Sequence of chain 1.A:
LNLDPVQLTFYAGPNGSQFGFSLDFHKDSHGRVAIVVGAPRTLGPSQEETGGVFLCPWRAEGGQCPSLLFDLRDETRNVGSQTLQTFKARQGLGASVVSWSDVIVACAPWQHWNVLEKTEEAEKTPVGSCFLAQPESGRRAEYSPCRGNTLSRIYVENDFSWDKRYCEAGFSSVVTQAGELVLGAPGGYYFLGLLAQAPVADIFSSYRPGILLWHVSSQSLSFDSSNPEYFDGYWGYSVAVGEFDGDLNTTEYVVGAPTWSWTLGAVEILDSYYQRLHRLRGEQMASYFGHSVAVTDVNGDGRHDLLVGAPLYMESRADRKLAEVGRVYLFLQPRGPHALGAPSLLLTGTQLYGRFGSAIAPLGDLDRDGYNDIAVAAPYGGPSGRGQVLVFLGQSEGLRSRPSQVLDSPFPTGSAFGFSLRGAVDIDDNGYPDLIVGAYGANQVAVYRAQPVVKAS

The small molecule below binds the protein below.
Small molecule (SMILES): CC(=O)N[C@H]1[C@H](O[C@H]2[C@H](O)[C@@H](NC(C)=O)CO[C@@H]2CO)O[C@H](CO)[C@@H](O[C@@H]2O[C@H](CO[C@H]3O[C@H](CO)[C@@H](O)[C@H](O)[C@@H]3O)[C@@H](O)[C@H](O[C@H]3O[C@H](CO)[C@@H](O)[C@H](O)[C@@H]3O)[C@@H]2O)[C@@H]1O

Binding-site contacts:
Ligand atom O5 contacts residue ASN320 of chain 1.B at 2.3 Å (h-bond).
Ligand atom O6 contacts residue ARG281 of chain 1.A at 3.2 Å (salt-bridge).
Ligand atom O7 contacts residue TRP262 of chain 1.A at 4.2 Å.
Ligand atom C8 contacts residue LEU317 of chain 1.B at 3.8 Å (hydrophobic).
Ligand atom C7 contacts residue ASN320 of chain 1.B at 3.2 Å.
Ligand atom C8 contacts residue ASN316 of chain 1.B at 4.2 Å.
Ligand atom C6 contacts residue ARG281 of chain 1.A at 3.6 Å.
Ligand atom O7 contacts residue ASN320 of chain 1.B at 2.9 Å (h-bond).
Ligand atom O7 contacts residue MET285 of chain 1.A at 3.7 Å.
Ligand atom O7 contacts residue LEU317 of chain 1.B at 4.3 Å.
Ligand atom C8 contacts residue ASN320 of chain 1.B at 4.5 Å.
Ligand atom C1 contacts residue ASN316 of chain 1.B at 4.4 Å.
Ligand atom C4 contacts residue ASN320 of chain 1.B at 4.3 Å.
Ligand atom C7 contacts residue ASN316 of chain 1.B at 4.4 Å.
Ligand atom C7 contacts residue LEU317 of chain 1.B at 4.3 Å (hydrophobic).
Ligand atom C5 contacts residue ASN320 of chain 1.B at 3.6 Å.
Ligand atom C3 contacts residue ASN320 of chain 1.B at 3.9 Å.
Ligand atom C6 contacts residue ARG281 of chain 1.A at 3.7 Å.
Ligand atom N2 contacts residue ASN320 of chain 1.B at 3.1 Å (h-bond).
Ligand atom C1 contacts residue ASN320 of chain 1.B at 1.4 Å.
Ligand atom C2 contacts residue ASN320 of chain 1.B at 2.6 Å.
Ligand atom O6 contacts residue ARG281 of chain 1.A at 4.5 Å.
Ligand atom C8 contacts residue TRP262 of chain 1.A at 4.2 Å (hydrophobic).

Sequence of chain 1.B:
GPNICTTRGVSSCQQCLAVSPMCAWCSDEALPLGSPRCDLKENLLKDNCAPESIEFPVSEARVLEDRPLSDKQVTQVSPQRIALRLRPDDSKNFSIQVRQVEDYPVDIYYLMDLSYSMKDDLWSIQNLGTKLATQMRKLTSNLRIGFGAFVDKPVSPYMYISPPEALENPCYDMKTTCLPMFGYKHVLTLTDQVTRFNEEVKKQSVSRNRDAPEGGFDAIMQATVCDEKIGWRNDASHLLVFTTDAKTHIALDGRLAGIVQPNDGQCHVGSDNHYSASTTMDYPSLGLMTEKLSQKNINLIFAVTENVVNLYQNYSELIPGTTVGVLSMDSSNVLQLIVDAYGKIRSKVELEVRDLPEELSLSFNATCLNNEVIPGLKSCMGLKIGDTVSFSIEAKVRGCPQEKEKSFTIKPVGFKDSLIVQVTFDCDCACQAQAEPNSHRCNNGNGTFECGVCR